Sequence of chain 1.E:
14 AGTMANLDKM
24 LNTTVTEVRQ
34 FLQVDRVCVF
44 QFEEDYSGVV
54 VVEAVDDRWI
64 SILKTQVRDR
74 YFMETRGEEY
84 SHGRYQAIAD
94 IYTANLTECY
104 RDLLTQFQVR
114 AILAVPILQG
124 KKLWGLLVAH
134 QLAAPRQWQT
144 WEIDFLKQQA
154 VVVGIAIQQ

Binding-site contacts:
Ligand atom OB contacts residue VAL131 of chain 1.E at 3.5 Å.
Ligand atom CHB contacts residue ASP72 of chain 1.E at 3.7 Å.
Ligand atom OC contacts residue LEU106 of chain 1.E at 3.5 Å.
Ligand atom CAC contacts residue CYS102 of chain 1.E at 1.7 Å (hydrophobic).
Ligand atom C3D contacts residue TYR74 of chain 1.E at 3.5 Å (hydrophobic).
Ligand atom CMC contacts residue ARG73 of chain 1.E at 3.7 Å.
Ligand atom O1D contacts residue THR100 of chain 1.E at 3.0 Å (h-bond).
Ligand atom OB contacts residue ILE115 of chain 1.E at 3.2 Å.
Ligand atom C4D contacts residue TYR74 of chain 1.E at 3.4 Å (hydrophobic).
Ligand atom CAA contacts residue GLN89 of chain 1.E at 3.2 Å.
Ligand atom CGA contacts residue TYR83 of chain 1.E at 3.3 Å (hydrophobic).
Ligand atom CBA contacts residue TYR83 of chain 1.E at 3.3 Å (hydrophobic).
Ligand atom CHA contacts residue TYR74 of chain 1.E at 3.6 Å (hydrophobic).
Ligand atom C1A contacts residue TYR103 of chain 1.E at 3.6 Å (hydrophobic).
Ligand atom CBC contacts residue CYS102 of chain 1.E at 2.6 Å (hydrophobic).
Ligand atom NC contacts residue ASP72 of chain 1.E at 2.8 Å (salt-bridge).
Ligand atom CBC contacts residue ARG73 of chain 1.E at 3.5 Å.
Ligand atom C3C contacts residue CYS102 of chain 1.E at 2.7 Å (hydrophobic).
Ligand atom CGD contacts residue THR100 of chain 1.E at 3.5 Å.
Ligand atom C4C contacts residue CYS102 of chain 1.E at 3.6 Å (hydrophobic).
Ligand atom NA contacts residue TYR103 of chain 1.E at 3.5 Å.
Ligand atom O2A contacts residue ARG87 of chain 1.E at 3.7 Å.
Ligand atom C4A contacts residue TYR103 of chain 1.E at 3.5 Å (hydrophobic).
Ligand atom CMD contacts residue THR100 of chain 1.E at 3.6 Å.
Ligand atom C4A contacts residue PHE75 of chain 1.E at 3.6 Å (hydrophobic).
Ligand atom NB contacts residue TYR103 of chain 1.E at 3.1 Å (h-bond).
Ligand atom CMA contacts residue GLN89 of chain 1.E at 3.6 Å.
Ligand atom O1A contacts residue ARG87 of chain 1.E at 3.5 Å (salt-bridge).
Ligand atom OB contacts residue HIS133 of chain 1.E at 2.9 Å (h-bond).
Ligand atom C2A contacts residue TYR103 of chain 1.E at 3.5 Å (hydrophobic).
Ligand atom C3A contacts residue TYR103 of chain 1.E at 3.2 Å (hydrophobic).
Ligand atom O1D contacts residue LEU99 of chain 1.E at 3.2 Å.
Ligand atom O2A contacts residue TYR83 of chain 1.E at 2.5 Å (h-bond).
Ligand atom C1C contacts residue ASP72 of chain 1.E at 3.6 Å.
Ligand atom CMC contacts residue ARG71 of chain 1.E at 3.0 Å.
Ligand atom O2D contacts residue THR100 of chain 1.E at 2.6 Å (h-bond).
Ligand atom ND contacts residue ASP72 of chain 1.E at 2.9 Å (salt-bridge).
Ligand atom CMB contacts residue PHE43 of chain 1.E at 3.6 Å (hydrophobic).
Ligand atom CMA contacts residue TYR103 of chain 1.E at 3.4 Å (hydrophobic).
Ligand atom NA contacts residue ASP72 of chain 1.E at 2.9 Å (salt-bridge).

A small-molecule ligand and the protein it binds are described below.
Small molecule (SMILES): C=CC1=C(C)/C(=C/c2[nH]c(/C=C3\N=C(/C=C4\NC(=O)[C@H](C)[C@@H]4C=C)C(C)=C3CCC(=O)O)c(CCC(=O)O)c2C)NC1=O